Binding-site contacts:
Ligand atom C16 contacts residue PHE287 of chain 1.B at 3.6 Å (hydrophobic).
Ligand atom C21 contacts residue MET272 of chain 1.B at 3.6 Å (hydrophobic).
Ligand atom N7 contacts residue GLN284 of chain 1.B at 3.2 Å (h-bond).
Ligand atom C1 contacts residue LEU234 of chain 1.B at 3.8 Å (hydrophobic).
Ligand atom N7 contacts residue PHE287 of chain 1.B at 3.4 Å.
Ligand atom N15 contacts residue LEU195 of chain 1.B at 3.6 Å.
Ligand atom C14 contacts residue LEU195 of chain 1.B at 3.7 Å (hydrophobic).
Ligand atom N5 contacts residue ILE251 of chain 1.B at 3.0 Å.
Ligand atom N9 contacts residue ILE251 of chain 1.B at 3.5 Å.
Ligand atom C4 contacts residue PHE287 of chain 1.B at 3.2 Å (hydrophobic).
Ligand atom C22 contacts residue PHE287 of chain 1.B at 3.9 Å (hydrophobic).
Ligand atom C6 contacts residue ILE251 of chain 1.B at 3.2 Å (hydrophobic).
Ligand atom C11 contacts residue ILE251 of chain 1.B at 3.9 Å (hydrophobic).
Ligand atom N5 contacts residue PHE287 of chain 1.B at 3.5 Å.
Ligand atom N3 contacts residue PHE287 of chain 1.B at 3.5 Å.
Ligand atom C4 contacts residue GLN237 of chain 1.B at 3.5 Å.
Ligand atom C10 contacts residue TYR80 of chain 1.B at 3.4 Å (hydrophobic).
Ligand atom F28 contacts residue PHE287 of chain 1.B at 3.7 Å.
Ligand atom C8 contacts residue PHE287 of chain 1.B at 3.5 Å (hydrophobic).
Ligand atom C1 contacts residue ILE251 of chain 1.B at 3.5 Å (hydrophobic).
Ligand atom C8 contacts residue GLN284 of chain 1.B at 3.0 Å.
Ligand atom C2 contacts residue ILE251 of chain 1.B at 3.6 Å (hydrophobic).
Ligand atom BR24 contacts residue GLN284 of chain 1.B at 3.8 Å.
Ligand atom BR24 contacts residue TYR252 of chain 1.B at 3.1 Å.
Ligand atom C20 contacts residue PHE255 of chain 1.B at 3.7 Å (hydrophobic).
Ligand atom N7 contacts residue ILE251 of chain 1.B at 3.8 Å.
Ligand atom C27 contacts residue MET272 of chain 1.B at 3.7 Å (hydrophobic).
Ligand atom C4 contacts residue ILE251 of chain 1.B at 3.2 Å (hydrophobic).
Ligand atom N3 contacts residue GLN237 of chain 1.B at 2.9 Å (h-bond).
Ligand atom C6 contacts residue PHE287 of chain 1.B at 3.9 Å (hydrophobic).
Ligand atom C8 contacts residue ILE251 of chain 1.B at 3.9 Å (hydrophobic).
Ligand atom C27 contacts residue PHE287 of chain 1.B at 3.8 Å (hydrophobic).
Ligand atom N7 contacts residue GLN237 of chain 1.B at 3.5 Å (h-bond).
Ligand atom C20 contacts residue MET272 of chain 1.B at 3.8 Å (hydrophobic).
Ligand atom C17 contacts residue LEU195 of chain 1.B at 3.9 Å (hydrophobic).
Ligand atom F26 contacts residue HIS81 of chain 1.B at 3.0 Å.
Ligand atom F25 contacts residue HIS81 of chain 1.B at 3.8 Å.
Ligand atom F25 contacts residue PHE255 of chain 1.B at 3.2 Å.
Ligand atom N3 contacts residue ILE251 of chain 1.B at 3.5 Å.
Ligand atom C10 contacts residue LEU234 of chain 1.B at 3.7 Å (hydrophobic).

Sequence of chain 1.B:
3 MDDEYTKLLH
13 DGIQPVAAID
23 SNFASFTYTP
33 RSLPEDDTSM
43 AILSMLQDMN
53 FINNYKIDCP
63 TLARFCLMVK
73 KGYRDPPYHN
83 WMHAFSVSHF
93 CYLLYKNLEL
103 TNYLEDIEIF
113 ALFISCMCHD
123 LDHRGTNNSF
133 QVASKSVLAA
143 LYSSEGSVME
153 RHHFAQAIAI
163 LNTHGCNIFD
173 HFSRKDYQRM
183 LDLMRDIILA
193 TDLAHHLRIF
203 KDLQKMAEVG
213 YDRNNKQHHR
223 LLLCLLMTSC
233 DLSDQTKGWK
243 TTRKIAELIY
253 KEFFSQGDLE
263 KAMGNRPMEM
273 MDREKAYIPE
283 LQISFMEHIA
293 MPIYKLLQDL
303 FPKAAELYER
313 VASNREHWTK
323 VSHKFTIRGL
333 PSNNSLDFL

This small molecule binds to this protein.
Small molecule (SMILES): Cc1cc([C@@H]2CN(C(=O)c3ccc(F)c(Br)c3)CC(F)(F)C2)n2ncnc2n1